Sequence of chain 1.A:
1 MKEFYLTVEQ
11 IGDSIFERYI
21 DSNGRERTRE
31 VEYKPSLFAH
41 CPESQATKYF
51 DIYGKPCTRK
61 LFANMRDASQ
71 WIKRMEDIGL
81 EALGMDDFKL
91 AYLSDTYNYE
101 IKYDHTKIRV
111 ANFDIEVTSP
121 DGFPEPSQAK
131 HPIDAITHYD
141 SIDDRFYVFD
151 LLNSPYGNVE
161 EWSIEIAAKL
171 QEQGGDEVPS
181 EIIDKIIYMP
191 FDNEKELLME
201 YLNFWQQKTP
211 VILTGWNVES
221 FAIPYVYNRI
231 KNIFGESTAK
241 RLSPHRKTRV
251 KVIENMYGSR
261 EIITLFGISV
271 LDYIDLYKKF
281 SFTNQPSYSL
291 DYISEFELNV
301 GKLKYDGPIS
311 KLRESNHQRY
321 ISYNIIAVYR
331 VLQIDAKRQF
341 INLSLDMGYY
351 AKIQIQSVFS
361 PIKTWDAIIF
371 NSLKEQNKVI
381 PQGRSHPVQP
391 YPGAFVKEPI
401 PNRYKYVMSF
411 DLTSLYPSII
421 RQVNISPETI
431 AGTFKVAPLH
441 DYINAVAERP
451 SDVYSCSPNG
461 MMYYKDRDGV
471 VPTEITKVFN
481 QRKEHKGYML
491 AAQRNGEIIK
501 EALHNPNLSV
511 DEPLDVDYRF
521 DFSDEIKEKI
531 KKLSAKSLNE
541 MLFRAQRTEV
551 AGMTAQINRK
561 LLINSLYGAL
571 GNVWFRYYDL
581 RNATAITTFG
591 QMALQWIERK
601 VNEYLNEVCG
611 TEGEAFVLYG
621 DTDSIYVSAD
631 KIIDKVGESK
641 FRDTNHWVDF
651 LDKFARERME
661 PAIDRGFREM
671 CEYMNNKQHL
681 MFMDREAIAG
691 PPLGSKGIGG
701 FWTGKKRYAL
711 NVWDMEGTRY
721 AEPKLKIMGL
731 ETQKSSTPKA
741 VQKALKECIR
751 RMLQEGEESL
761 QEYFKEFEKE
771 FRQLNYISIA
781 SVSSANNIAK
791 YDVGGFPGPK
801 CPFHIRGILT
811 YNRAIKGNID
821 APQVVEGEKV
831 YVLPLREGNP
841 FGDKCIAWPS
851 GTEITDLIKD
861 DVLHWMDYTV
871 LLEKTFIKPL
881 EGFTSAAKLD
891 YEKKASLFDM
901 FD

Binding-site contacts:
Ligand atom PA contacts residue LYS560 of chain 1.A at 3.6 Å.
Ligand atom O3G contacts residue ARG482 of chain 1.A at 2.8 Å (salt-bridge).
Ligand atom O2G contacts residue SER414 of chain 1.A at 2.8 Å (h-bond).
Ligand atom O3B contacts residue LYS560 of chain 1.A at 3.5 Å (salt-bridge).
Ligand atom O3' contacts residue LEU415 of chain 1.A at 3.5 Å (h-bond).
Ligand atom O3B contacts residue CA1 of chain 1.E at 3.6 Å.
Ligand atom O2B contacts residue LEU415 of chain 1.A at 2.9 Å (h-bond).
Ligand atom C3' contacts residue ASN564 of chain 1.A at 3.8 Å.
Ligand atom O2B contacts residue CA1 of chain 1.E at 2.3 Å.
Ligand atom O2A contacts residue ASP623 of chain 1.A at 3.2 Å (salt-bridge).
Ligand atom C4' contacts residue THR622 of chain 1.A at 3.8 Å.
Ligand atom O3A contacts residue CA1 of chain 1.E at 3.0 Å.
Ligand atom O3A contacts residue LYS560 of chain 1.A at 3.4 Å (salt-bridge).
Ligand atom O1G contacts residue LEU412 of chain 1.A at 3.7 Å.
Ligand atom PG contacts residue SER414 of chain 1.A at 3.6 Å.
Ligand atom O1A contacts residue LYS560 of chain 1.A at 2.7 Å (salt-bridge).
Ligand atom O4' contacts residue THR622 of chain 1.A at 3.6 Å.
Ligand atom O3G contacts residue LYS560 of chain 1.A at 3.1 Å (salt-bridge).
Ligand atom PA contacts residue ASP623 of chain 1.A at 3.7 Å.
Ligand atom O3A contacts residue ASP623 of chain 1.A at 3.3 Å (salt-bridge).
Ligand atom C5' contacts residue ASP623 of chain 1.A at 3.4 Å.
Ligand atom PG contacts residue ARG482 of chain 1.A at 3.8 Å.
Ligand atom O1B contacts residue LEU415 of chain 1.A at 3.8 Å.
Ligand atom O1G contacts residue CA1 of chain 1.E at 2.2 Å.
Ligand atom PG contacts residue CA1 of chain 1.E at 3.4 Å.
Ligand atom PA contacts residue CA1 of chain 1.F at 3.7 Å.
Ligand atom O3B contacts residue SER414 of chain 1.A at 3.5 Å.
Ligand atom O1B contacts residue ASN564 of chain 1.A at 3.7 Å.
Ligand atom O2G contacts residue ARG482 of chain 1.A at 2.9 Å (salt-bridge).
Ligand atom O2B contacts residue SER414 of chain 1.A at 3.2 Å (h-bond).
Ligand atom PB contacts residue CA1 of chain 1.E at 3.1 Å.
Ligand atom O2B contacts residue ASP623 of chain 1.A at 3.0 Å (salt-bridge).
Ligand atom PB contacts residue SER414 of chain 1.A at 3.7 Å.
Ligand atom O1G contacts residue ASP411 of chain 1.A at 3.0 Å (salt-bridge).
Ligand atom O2B contacts residue LEU412 of chain 1.A at 3.1 Å (h-bond).
Ligand atom O2A contacts residue CA1 of chain 1.F at 2.2 Å.
Ligand atom PB contacts residue ASP623 of chain 1.A at 3.8 Å.
Ligand atom O3' contacts residue ASN564 of chain 1.A at 3.6 Å (h-bond).
Ligand atom C2' contacts residue TYR416 of chain 1.A at 3.5 Å (hydrophobic).
Ligand atom O3' contacts residue TYR416 of chain 1.A at 3.2 Å (h-bond).

This protein binds this small molecule.
Small molecule (SMILES): Nc1ncnc2c1ncn2[C@H]1C[C@H](O)[C@@H](CO[P](=O)(O)O[P](=O)(O)OP(=O)(O)O)O1